Binding-site contacts:
Ligand atom O2 contacts residue LEU80 of chain 1.A at 3.7 Å.
Ligand atom C4 contacts residue GLN42 of chain 1.A at 3.5 Å.
Ligand atom C20 contacts residue PHE144 of chain 1.A at 4.1 Å (hydrophobic).
Ligand atom C22 contacts residue PHE144 of chain 1.A at 4.0 Å (hydrophobic).
Ligand atom C27 contacts residue HIS235 of chain 1.A at 3.7 Å.
Ligand atom C18 contacts residue VAL132 of chain 1.A at 4.1 Å (hydrophobic).
Ligand atom C19 contacts residue GOL1 of chain 1.D at 4.1 Å.
Ligand atom C7 contacts residue GOL1 of chain 1.D at 4.0 Å.
Ligand atom C2 contacts residue ARG120 of chain 1.A at 3.9 Å.
Ligand atom C26 contacts residue LEU147 of chain 1.A at 4.2 Å (hydrophobic).
Ligand atom C6 contacts residue GOL1 of chain 1.D at 3.7 Å.
Ligand atom C21 contacts residue ILE156 of chain 1.A at 4.1 Å (hydrophobic).
Ligand atom C4 contacts residue LEU43 of chain 1.A at 4.1 Å (hydrophobic).
Ligand atom C1 contacts residue MET121 of chain 1.A at 3.7 Å (hydrophobic).
Ligand atom C12 contacts residue MET121 of chain 1.A at 3.8 Å (hydrophobic).
Ligand atom C6 contacts residue ALA83 of chain 1.A at 4.1 Å (hydrophobic).
Ligand atom C27 contacts residue LEU152 of chain 1.A at 3.8 Å (hydrophobic).
Ligand atom C26 contacts residue PHE242 of chain 1.A at 3.7 Å (hydrophobic).
Ligand atom C25 contacts residue HIS235 of chain 1.A at 4.0 Å.
Ligand atom C16 contacts residue PHE144 of chain 1.A at 4.1 Å (hydrophobic).
Ligand atom O2 contacts residue LEU239 of chain 1.A at 3.3 Å.
Ligand atom C24 contacts residue ILE153 of chain 1.A at 4.0 Å (hydrophobic).
Ligand atom C24 contacts residue LEU147 of chain 1.A at 3.7 Å (hydrophobic).
Ligand atom C3 contacts residue GLN42 of chain 1.A at 3.4 Å.
Ligand atom C6 contacts residue HIS79 of chain 1.A at 4.0 Å.
Ligand atom C18 contacts residue PHE144 of chain 1.A at 4.0 Å (hydrophobic).
Ligand atom C23 contacts residue ILE153 of chain 1.A at 4.1 Å (hydrophobic).
Ligand atom C14 contacts residue LEU80 of chain 1.A at 4.0 Å (hydrophobic).
Ligand atom C2 contacts residue MET121 of chain 1.A at 3.8 Å (hydrophobic).
Ligand atom C19 contacts residue ALA124 of chain 1.A at 4.0 Å (hydrophobic).
Ligand atom C1 contacts residue VAL117 of chain 1.A at 3.9 Å (hydrophobic).
Ligand atom C11 contacts residue MET121 of chain 1.A at 3.7 Å (hydrophobic).
Ligand atom C16 contacts residue CYS76 of chain 1.A at 3.7 Å (hydrophobic).
Ligand atom C5 contacts residue GOL1 of chain 1.D at 4.0 Å.
Ligand atom C15 contacts residue PHE134 of chain 1.A at 3.9 Å (hydrophobic).
Ligand atom C22 contacts residue ILE153 of chain 1.A at 4.2 Å (hydrophobic).
Ligand atom O2 contacts residue HIS235 of chain 1.A at 3.0 Å (h-bond).
Ligand atom C7 contacts residue HIS79 of chain 1.A at 3.7 Å.
Ligand atom O1 contacts residue GLN42 of chain 1.A at 3.0 Å (h-bond).
Ligand atom C19 contacts residue PHE133 of chain 1.A at 4.1 Å (hydrophobic).

A protein and the small-molecule ligand that binds it are described below.
Small molecule (SMILES): C[C@H](CCCC(C)(C)O)[C@H]1CC[C@H]2[C@@H]3CC=C4C[C@@H](O)CC[C@]4(C)[C@H]3CC[C@]12C

Sequence of chain 1.A:
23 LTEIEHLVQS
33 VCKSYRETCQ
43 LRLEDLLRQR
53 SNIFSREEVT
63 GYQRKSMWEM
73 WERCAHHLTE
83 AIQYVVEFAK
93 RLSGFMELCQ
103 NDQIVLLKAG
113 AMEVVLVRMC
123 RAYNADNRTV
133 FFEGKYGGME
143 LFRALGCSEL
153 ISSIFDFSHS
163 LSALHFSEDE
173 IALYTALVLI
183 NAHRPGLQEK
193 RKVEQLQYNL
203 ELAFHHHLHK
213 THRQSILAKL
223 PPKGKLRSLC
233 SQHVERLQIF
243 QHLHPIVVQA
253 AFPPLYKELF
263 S